Sequence of chain 1.I:
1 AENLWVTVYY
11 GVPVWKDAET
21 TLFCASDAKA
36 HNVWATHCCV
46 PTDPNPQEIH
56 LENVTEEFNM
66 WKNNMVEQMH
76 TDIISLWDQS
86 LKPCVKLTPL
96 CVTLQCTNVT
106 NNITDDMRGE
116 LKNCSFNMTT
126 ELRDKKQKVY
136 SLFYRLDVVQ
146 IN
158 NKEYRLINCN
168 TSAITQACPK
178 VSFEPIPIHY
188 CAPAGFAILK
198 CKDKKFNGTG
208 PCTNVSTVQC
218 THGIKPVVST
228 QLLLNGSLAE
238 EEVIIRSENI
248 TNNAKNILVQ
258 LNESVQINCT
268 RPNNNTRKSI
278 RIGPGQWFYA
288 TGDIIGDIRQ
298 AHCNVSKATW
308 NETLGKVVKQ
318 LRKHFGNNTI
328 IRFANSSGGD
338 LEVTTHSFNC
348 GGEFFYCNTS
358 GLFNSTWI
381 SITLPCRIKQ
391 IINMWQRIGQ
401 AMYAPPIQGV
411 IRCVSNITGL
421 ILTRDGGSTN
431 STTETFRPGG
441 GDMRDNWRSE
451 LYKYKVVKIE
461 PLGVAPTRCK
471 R

Binding-site contacts:
Ligand atom C4 contacts residue ASN271 of chain 1.I at 4.2 Å.
Ligand atom C1 contacts residue ASN271 of chain 1.I at 1.5 Å.
Ligand atom O7 contacts residue VAL410 of chain 1.I at 3.4 Å (h-bond).
Ligand atom O7 contacts residue ASN271 of chain 1.I at 4.4 Å.
Ligand atom C7 contacts residue GLY409 of chain 1.I at 4.0 Å.
Ligand atom C3 contacts residue ASN271 of chain 1.I at 3.8 Å.
Ligand atom O7 contacts residue GLY409 of chain 1.I at 3.4 Å.
Ligand atom C8 contacts residue VAL410 of chain 1.I at 4.1 Å (hydrophobic).
Ligand atom C5 contacts residue ASN271 of chain 1.I at 3.7 Å.
Ligand atom C5 contacts residue ILE292 of chain 1.I at 4.3 Å (hydrophobic).
Ligand atom O5 contacts residue ASN271 of chain 1.I at 2.4 Å (h-bond).
Ligand atom C1 contacts residue ILE292 of chain 1.I at 4.0 Å (hydrophobic).
Ligand atom N2 contacts residue ASN271 of chain 1.I at 2.9 Å (h-bond).
Ligand atom C2 contacts residue ASN271 of chain 1.I at 2.5 Å.
Ligand atom O5 contacts residue ILE292 of chain 1.I at 3.6 Å.
Ligand atom C7 contacts residue ASN271 of chain 1.I at 3.4 Å.
Ligand atom C8 contacts residue ASN271 of chain 1.I at 3.5 Å.
Ligand atom C7 contacts residue VAL410 of chain 1.I at 4.3 Å (hydrophobic).
Ligand atom N2 contacts residue GLY409 of chain 1.I at 4.0 Å.
Ligand atom C6 contacts residue ILE292 of chain 1.I at 4.4 Å (hydrophobic).

This protein binds this small molecule.
Small molecule (SMILES): CC(=O)N[C@@H]1[C@@H](O)[C@H](O)[C@@H](CO)O[C@H]1O